Sequence of chain 1.A:
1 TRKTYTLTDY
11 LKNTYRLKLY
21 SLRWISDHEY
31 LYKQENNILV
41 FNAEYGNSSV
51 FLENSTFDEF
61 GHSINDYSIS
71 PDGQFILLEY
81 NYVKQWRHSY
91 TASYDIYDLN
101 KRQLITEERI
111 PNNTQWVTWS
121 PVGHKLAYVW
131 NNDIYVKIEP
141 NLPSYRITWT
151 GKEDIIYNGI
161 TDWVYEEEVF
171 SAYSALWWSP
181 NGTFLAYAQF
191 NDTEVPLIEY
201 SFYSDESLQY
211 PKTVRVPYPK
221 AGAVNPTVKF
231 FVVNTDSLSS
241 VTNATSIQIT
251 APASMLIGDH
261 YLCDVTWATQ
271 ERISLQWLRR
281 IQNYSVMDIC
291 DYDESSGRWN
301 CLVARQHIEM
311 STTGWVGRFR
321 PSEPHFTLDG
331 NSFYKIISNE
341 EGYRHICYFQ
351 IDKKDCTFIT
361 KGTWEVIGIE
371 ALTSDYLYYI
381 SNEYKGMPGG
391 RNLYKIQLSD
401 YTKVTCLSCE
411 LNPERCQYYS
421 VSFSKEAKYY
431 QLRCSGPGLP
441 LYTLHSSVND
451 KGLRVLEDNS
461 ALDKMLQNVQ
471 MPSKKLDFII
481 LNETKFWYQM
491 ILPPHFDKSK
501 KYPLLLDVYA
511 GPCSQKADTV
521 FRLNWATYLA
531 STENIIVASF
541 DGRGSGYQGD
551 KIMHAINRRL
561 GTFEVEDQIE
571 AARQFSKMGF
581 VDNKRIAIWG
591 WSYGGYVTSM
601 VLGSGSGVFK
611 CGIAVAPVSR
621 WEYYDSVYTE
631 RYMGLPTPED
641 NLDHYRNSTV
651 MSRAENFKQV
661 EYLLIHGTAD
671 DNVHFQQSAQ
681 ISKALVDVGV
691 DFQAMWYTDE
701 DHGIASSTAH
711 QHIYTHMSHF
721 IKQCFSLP

This small molecule binds to this protein.
Small molecule (SMILES): CC(=O)N[C@H]1[C@@H](O[C@H]2[C@H](O)[C@@H](NC(C)=O)CO[C@@H]2CO)O[C@H](CO)[C@@H](O)[C@@H]1O

Binding-site contacts:
Ligand atom C8 contacts residue ASN191 of chain 1.A at 4.5 Å.
Ligand atom C1 contacts residue ILE156 of chain 1.A at 4.2 Å (hydrophobic).
Ligand atom O6 contacts residue THR193 of chain 1.A at 4.3 Å.
Ligand atom O6 contacts residue GLU194 of chain 1.A at 3.6 Å (salt-bridge).
Ligand atom O6 contacts residue GLU194 of chain 1.A at 4.5 Å.
Ligand atom N2 contacts residue ASN191 of chain 1.A at 2.9 Å (h-bond).
Ligand atom O7 contacts residue ASN191 of chain 1.A at 3.3 Å (h-bond).
Ligand atom O7 contacts residue GLN189 of chain 1.A at 4.1 Å.
Ligand atom C2 contacts residue ASN191 of chain 1.A at 2.5 Å.
Ligand atom C6 contacts residue GLU194 of chain 1.A at 3.7 Å.
Ligand atom C7 contacts residue ILE156 of chain 1.A at 3.8 Å (hydrophobic).
Ligand atom O5 contacts residue ASN191 of chain 1.A at 2.4 Å (h-bond).
Ligand atom O5 contacts residue THR193 of chain 1.A at 3.7 Å.
Ligand atom O7 contacts residue LYS229 of chain 1.A at 3.7 Å.
Ligand atom C5 contacts residue THR193 of chain 1.A at 3.8 Å.
Ligand atom C5 contacts residue ASN191 of chain 1.A at 3.7 Å.
Ligand atom N2 contacts residue ILE156 of chain 1.A at 3.7 Å.
Ligand atom C1 contacts residue THR193 of chain 1.A at 3.5 Å.
Ligand atom C1 contacts residue ASN191 of chain 1.A at 1.4 Å.
Ligand atom C8 contacts residue ILE156 of chain 1.A at 3.7 Å (hydrophobic).
Ligand atom C4 contacts residue ASN191 of chain 1.A at 4.2 Å.
Ligand atom C8 contacts residue GLN189 of chain 1.A at 4.3 Å.
Ligand atom C6 contacts residue THR193 of chain 1.A at 4.1 Å.
Ligand atom C8 contacts residue THR150 of chain 1.A at 4.3 Å.
Ligand atom C7 contacts residue ASN191 of chain 1.A at 3.3 Å.
Ligand atom C3 contacts residue ASN191 of chain 1.A at 3.8 Å.